Sequence of chain 4.A:
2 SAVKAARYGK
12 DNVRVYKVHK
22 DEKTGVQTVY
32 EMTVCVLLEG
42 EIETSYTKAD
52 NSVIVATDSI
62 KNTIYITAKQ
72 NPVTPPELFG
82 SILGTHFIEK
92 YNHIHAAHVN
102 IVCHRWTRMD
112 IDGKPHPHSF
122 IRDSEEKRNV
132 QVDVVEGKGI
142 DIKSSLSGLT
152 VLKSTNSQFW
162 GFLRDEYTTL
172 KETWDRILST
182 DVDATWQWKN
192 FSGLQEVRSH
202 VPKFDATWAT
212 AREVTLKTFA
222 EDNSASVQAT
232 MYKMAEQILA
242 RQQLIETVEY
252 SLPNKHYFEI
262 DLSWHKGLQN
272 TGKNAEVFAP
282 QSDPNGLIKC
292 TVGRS

Sequence of chain 3.A:
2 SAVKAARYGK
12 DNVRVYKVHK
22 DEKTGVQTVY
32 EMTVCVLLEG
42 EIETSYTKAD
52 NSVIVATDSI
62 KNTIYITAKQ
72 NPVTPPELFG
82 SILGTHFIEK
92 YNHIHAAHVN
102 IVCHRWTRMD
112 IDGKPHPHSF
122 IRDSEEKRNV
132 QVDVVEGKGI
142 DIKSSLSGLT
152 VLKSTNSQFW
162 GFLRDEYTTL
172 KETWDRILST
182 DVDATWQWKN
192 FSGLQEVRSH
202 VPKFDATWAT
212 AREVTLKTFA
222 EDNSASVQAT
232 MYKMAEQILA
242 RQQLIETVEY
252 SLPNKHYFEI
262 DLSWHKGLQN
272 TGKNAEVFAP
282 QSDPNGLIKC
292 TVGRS

A small-molecule ligand and the protein it binds are described below.
Small molecule (SMILES): O=c1[nH]c(=O)c2nn[nH]c2[nH]1

Binding-site contacts:
Ligand atom C5 contacts residue ASP59 of chain 4.A at 3.7 Å.
Ligand atom N9 contacts residue PHE259 of chain 3.A at 3.7 Å.
Ligand atom N8 contacts residue ASP59 of chain 4.A at 3.9 Å.
Ligand atom N7 contacts residue LYS62 of chain 4.A at 3.2 Å (salt-bridge).
Ligand atom O6 contacts residue LEU171 of chain 3.A at 3.0 Å.
Ligand atom C2 contacts residue PHE259 of chain 3.A at 3.4 Å (hydrophobic).
Ligand atom C5 contacts residue PHE259 of chain 3.A at 3.6 Å (hydrophobic).
Ligand atom N7 contacts residue ASP59 of chain 4.A at 2.8 Å (salt-bridge).
Ligand atom O2 contacts residue GLU260 of chain 3.A at 3.6 Å (salt-bridge).
Ligand atom N7 contacts residue PHE259 of chain 3.A at 4.0 Å.
Ligand atom O2 contacts residue PHE259 of chain 3.A at 3.4 Å.
Ligand atom C6 contacts residue PHE259 of chain 3.A at 3.6 Å (hydrophobic).
Ligand atom O6 contacts residue PHE259 of chain 3.A at 4.1 Å.
Ligand atom C4 contacts residue PHE259 of chain 3.A at 3.5 Å (hydrophobic).
Ligand atom C5 contacts residue LYS62 of chain 4.A at 4.3 Å.
Ligand atom C6 contacts residue LEU171 of chain 3.A at 4.0 Å (hydrophobic).
Ligand atom N9 contacts residue LYS62 of chain 4.A at 4.2 Å.
Ligand atom C6 contacts residue ASP59 of chain 4.A at 4.1 Å.
Ligand atom N8 contacts residue LYS62 of chain 4.A at 3.1 Å (salt-bridge).
Ligand atom N1 contacts residue PHE259 of chain 3.A at 3.5 Å.
Ligand atom N8 contacts residue PHE259 of chain 3.A at 4.2 Å.
Ligand atom N3 contacts residue PHE259 of chain 3.A at 3.4 Å.
Ligand atom O6 contacts residue ASP59 of chain 4.A at 3.6 Å.